Sequence of chain 29.A:
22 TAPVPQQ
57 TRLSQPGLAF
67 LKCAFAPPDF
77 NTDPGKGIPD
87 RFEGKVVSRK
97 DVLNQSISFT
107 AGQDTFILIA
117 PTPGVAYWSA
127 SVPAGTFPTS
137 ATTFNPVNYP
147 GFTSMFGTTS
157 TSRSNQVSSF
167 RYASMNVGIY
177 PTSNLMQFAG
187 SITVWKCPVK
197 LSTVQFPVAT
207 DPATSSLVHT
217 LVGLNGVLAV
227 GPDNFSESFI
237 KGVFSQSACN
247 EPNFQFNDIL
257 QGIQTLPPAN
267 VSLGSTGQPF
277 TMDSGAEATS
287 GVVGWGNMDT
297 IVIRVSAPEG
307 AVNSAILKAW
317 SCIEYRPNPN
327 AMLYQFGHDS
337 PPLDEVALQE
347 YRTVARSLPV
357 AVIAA

A small-molecule ligand and the protein it binds are described below.
Small molecule (SMILES): CC[C@H](C)[C@@H](C=O)NC(=O)[C@H](CO)NC(=O)[C@H](CCCCN)NC(=O)[C@@H](N)C(C)C

Binding-site contacts:
Ligand atom CG2 contacts residue PHE71 of chain 29.A at 4.0 Å (hydrophobic).
Ligand atom CD1 contacts residue THR349 of chain 29.A at 4.3 Å.